Binding-site contacts:
Ligand atom C3B contacts residue MET221 of chain 33.A at 3.8 Å (hydrophobic).
Ligand atom O1B contacts residue TYR128 of chain 33.A at 3.9 Å.
Ligand atom C1B contacts residue MET221 of chain 33.A at 3.8 Å (hydrophobic).
Ligand atom C5C contacts residue TYR128 of chain 33.A at 3.5 Å (hydrophobic).
Ligand atom C31 contacts residue PRO174 of chain 33.A at 3.4 Å (hydrophobic).
Ligand atom O1 contacts residue PHE186 of chain 33.A at 3.5 Å.
Ligand atom C31 contacts residue SER175 of chain 33.A at 3.6 Å.
Ligand atom C6C contacts residue VAL191 of chain 33.A at 3.2 Å (hydrophobic).
Ligand atom N2 contacts residue ALA24 of chain 33.C at 3.4 Å.
Ligand atom C5B contacts residue LEU106 of chain 33.A at 3.5 Å (hydrophobic).
Ligand atom C7C contacts residue TYR128 of chain 33.A at 3.6 Å (hydrophobic).
Ligand atom C4 contacts residue MET224 of chain 33.A at 3.8 Å (hydrophobic).
Ligand atom O1 contacts residue VAL188 of chain 33.A at 3.8 Å.
Ligand atom C4 contacts residue TYR152 of chain 33.A at 3.9 Å (hydrophobic).
Ligand atom C6B contacts residue LEU106 of chain 33.A at 3.9 Å (hydrophobic).
Ligand atom C6B contacts residue TYR197 of chain 33.A at 3.6 Å (hydrophobic).
Ligand atom C31 contacts residue ALA150 of chain 33.A at 3.5 Å (hydrophobic).
Ligand atom C6C contacts residue MET221 of chain 33.A at 3.7 Å (hydrophobic).
Ligand atom N3A contacts residue ASN219 of chain 33.A at 3.0 Å (h-bond).
Ligand atom O1B contacts residue MET221 of chain 33.A at 3.4 Å.
Ligand atom C4C contacts residue TYR152 of chain 33.A at 3.8 Å (hydrophobic).
Ligand atom C3 contacts residue PHE186 of chain 33.A at 3.8 Å (hydrophobic).
Ligand atom C3 contacts residue PRO174 of chain 33.A at 3.8 Å (hydrophobic).
Ligand atom O1 contacts residue TYR152 of chain 33.A at 3.9 Å.
Ligand atom C4A contacts residue ASN219 of chain 33.A at 3.5 Å.
Ligand atom C2B contacts residue MET221 of chain 33.A at 3.5 Å (hydrophobic).
Ligand atom C2C contacts residue VAL188 of chain 33.A at 3.2 Å (hydrophobic).
Ligand atom O1 contacts residue ALA24 of chain 33.C at 3.6 Å.
Ligand atom CM1 contacts residue SER107 of chain 33.A at 3.9 Å.
Ligand atom N2 contacts residue PHE186 of chain 33.A at 3.7 Å.
Ligand atom C5 contacts residue TYR152 of chain 33.A at 3.8 Å (hydrophobic).
Ligand atom C3C contacts residue VAL188 of chain 33.A at 3.3 Å (hydrophobic).
Ligand atom C3C contacts residue TYR128 of chain 33.A at 3.9 Å (hydrophobic).
Ligand atom C7C contacts residue TYR197 of chain 33.A at 3.8 Å (hydrophobic).
Ligand atom C4 contacts residue PHE186 of chain 33.A at 3.6 Å (hydrophobic).
Ligand atom C5C contacts residue ILE104 of chain 33.A at 3.8 Å (hydrophobic).
Ligand atom C31 contacts residue VAL176 of chain 33.A at 3.3 Å (hydrophobic).
Ligand atom C4B contacts residue LEU106 of chain 33.A at 3.7 Å (hydrophobic).
Ligand atom C5 contacts residue PHE186 of chain 33.A at 3.5 Å (hydrophobic).
Ligand atom C5B contacts residue TYR197 of chain 33.A at 3.7 Å (hydrophobic).

A protein and the small-molecule ligand that binds it are described below.
Small molecule (SMILES): Cc1cc(CCCCCCCOc2ccc(C3=N[C@@H](C)CO3)cc2)on1

Sequence of chain 33.A:
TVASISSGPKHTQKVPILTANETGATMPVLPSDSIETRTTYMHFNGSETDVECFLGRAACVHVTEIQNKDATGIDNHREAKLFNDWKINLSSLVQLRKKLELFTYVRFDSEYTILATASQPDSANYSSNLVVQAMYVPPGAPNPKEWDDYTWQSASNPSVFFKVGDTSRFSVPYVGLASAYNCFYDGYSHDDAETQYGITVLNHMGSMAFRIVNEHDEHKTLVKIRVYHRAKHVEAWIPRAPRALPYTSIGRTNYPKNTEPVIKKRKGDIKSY

Sequence of chain 33.C:
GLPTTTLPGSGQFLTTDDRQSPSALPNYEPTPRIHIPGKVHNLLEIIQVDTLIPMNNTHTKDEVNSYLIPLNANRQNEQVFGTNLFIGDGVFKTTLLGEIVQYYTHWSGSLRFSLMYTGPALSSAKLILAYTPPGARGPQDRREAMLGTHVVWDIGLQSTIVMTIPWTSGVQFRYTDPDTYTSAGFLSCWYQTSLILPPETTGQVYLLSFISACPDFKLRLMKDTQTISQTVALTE